This protein binds this small molecule.
Small molecule (SMILES): CC(=O)N[C@H]1[C@H](O[C@H]2[C@H](O)[C@@H](NC(C)=O)CO[C@@H]2CO)O[C@H](CO)[C@@H](O[C@@H]2O[C@H](CO)[C@@H](O)[C@H](O[C@H]3O[C@H](CO)[C@@H](O)[C@H](O)[C@@H]3O)[C@@H]2O)[C@@H]1O

Sequence of chain 3.D:
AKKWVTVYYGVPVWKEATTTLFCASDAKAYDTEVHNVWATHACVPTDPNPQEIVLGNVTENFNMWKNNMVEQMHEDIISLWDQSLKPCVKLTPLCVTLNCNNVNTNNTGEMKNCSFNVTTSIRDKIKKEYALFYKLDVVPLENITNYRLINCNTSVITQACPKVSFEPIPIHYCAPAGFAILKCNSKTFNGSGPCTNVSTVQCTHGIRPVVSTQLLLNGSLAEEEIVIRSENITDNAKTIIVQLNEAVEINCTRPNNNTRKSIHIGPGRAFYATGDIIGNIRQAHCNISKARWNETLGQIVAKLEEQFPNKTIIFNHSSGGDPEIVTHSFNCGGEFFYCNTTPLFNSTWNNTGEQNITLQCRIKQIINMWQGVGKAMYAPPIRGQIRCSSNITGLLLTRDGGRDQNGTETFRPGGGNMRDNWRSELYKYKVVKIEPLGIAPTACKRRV

Binding-site contacts:
Ligand atom O7 contacts residue THR294 of chain 3.D at 3.5 Å (h-bond).
Ligand atom C2 contacts residue THR294 of chain 3.D at 3.2 Å.
Ligand atom O6 contacts residue ASP295 of chain 3.D at 3.5 Å.
Ligand atom O7 contacts residue ILE293 of chain 3.D at 3.2 Å.
Ligand atom O6 contacts residue THR294 of chain 3.D at 4.2 Å.
Ligand atom C7 contacts residue ILE293 of chain 3.D at 4.2 Å (hydrophobic).
Ligand atom C7 contacts residue ASN292 of chain 3.D at 3.7 Å.
Ligand atom O5 contacts residue ASP295 of chain 3.D at 3.7 Å.
Ligand atom O7 contacts residue ASN292 of chain 3.D at 3.7 Å.
Ligand atom C4 contacts residue ASN292 of chain 3.D at 4.5 Å.
Ligand atom C3 contacts residue THR294 of chain 3.D at 2.8 Å.
Ligand atom C1 contacts residue ILE293 of chain 3.D at 4.3 Å (hydrophobic).
Ligand atom C8 contacts residue THR294 of chain 3.D at 4.5 Å.
Ligand atom O7 contacts residue SER290 of chain 3.D at 4.0 Å.
Ligand atom O7 contacts residue ASP295 of chain 3.D at 4.0 Å.
Ligand atom C5 contacts residue ASN292 of chain 3.D at 3.8 Å.
Ligand atom N2 contacts residue ILE293 of chain 3.D at 4.5 Å.
Ligand atom C5 contacts residue ASP295 of chain 3.D at 3.7 Å.
Ligand atom O5 contacts residue ASN292 of chain 3.D at 2.5 Å (h-bond).
Ligand atom N2 contacts residue THR294 of chain 3.D at 3.0 Å.
Ligand atom C1 contacts residue THR294 of chain 3.D at 3.0 Å.
Ligand atom C7 contacts residue THR294 of chain 3.D at 3.7 Å.
Ligand atom C3 contacts residue ASN292 of chain 3.D at 4.0 Å.
Ligand atom C6 contacts residue ASP295 of chain 3.D at 3.6 Å.
Ligand atom C6 contacts residue THR294 of chain 3.D at 4.1 Å.
Ligand atom C4 contacts residue THR294 of chain 3.D at 3.2 Å.
Ligand atom O4 contacts residue THR294 of chain 3.D at 3.3 Å (h-bond).
Ligand atom C1 contacts residue ASN292 of chain 3.D at 1.5 Å.
Ligand atom N2 contacts residue ASN292 of chain 3.D at 3.2 Å (h-bond).
Ligand atom O3 contacts residue THR294 of chain 3.D at 4.1 Å.
Ligand atom C1 contacts residue ASP295 of chain 3.D at 4.0 Å.
Ligand atom O5 contacts residue THR294 of chain 3.D at 3.4 Å (h-bond).
Ligand atom C8 contacts residue NAG1 of chain 3.L at 3.9 Å.
Ligand atom C2 contacts residue ASN292 of chain 3.D at 2.7 Å.
Ligand atom C5 contacts residue THR294 of chain 3.D at 2.9 Å.
Ligand atom O7 contacts residue NAG1 of chain 3.L at 4.3 Å.